Binding-site contacts:
Ligand atom O3' contacts residue PHE35 of chain 1.A at 3.1 Å.
Ligand atom N2 contacts residue LEU119 of chain 1.A at 3.4 Å.
Ligand atom PB contacts residue U5P1 of chain 1.S at 3.2 Å.
Ligand atom O1A contacts residue LYS73 of chain 1.A at 3.3 Å.
Ligand atom N1 contacts residue THR120 of chain 1.A at 3.0 Å (h-bond).
Ligand atom O2G contacts residue ASP218 of chain 1.A at 3.0 Å (salt-bridge).
Ligand atom C5 contacts residue ARG33 of chain 1.A at 3.5 Å.
Ligand atom O1B contacts residue U5P1 of chain 1.S at 2.9 Å (h-bond).
Ligand atom PG contacts residue U5P1 of chain 1.S at 2.6 Å.
Ligand atom O1G contacts residue U5P1 of chain 1.S at 2.4 Å (h-bond).
Ligand atom O2' contacts residue THR123 of chain 1.A at 3.3 Å (h-bond).
Ligand atom O3G contacts residue U5P1 of chain 1.S at 2.1 Å (h-bond).
Ligand atom N7 contacts residue ARG33 of chain 1.A at 3.0 Å (salt-bridge).
Ligand atom O1B contacts residue ASP218 of chain 1.A at 2.7 Å (salt-bridge).
Ligand atom C6 contacts residue LYS121 of chain 1.A at 3.3 Å.
Ligand atom O2B contacts residue U5P1 of chain 1.S at 3.1 Å (h-bond).
Ligand atom N3B contacts residue LYS73 of chain 1.A at 3.1 Å (salt-bridge).
Ligand atom O6 contacts residue LYS121 of chain 1.A at 3.2 Å (salt-bridge).
Ligand atom N2 contacts residue THR120 of chain 1.A at 3.5 Å (h-bond).
Ligand atom N1 contacts residue VAL71 of chain 1.A at 3.3 Å.
Ligand atom N3B contacts residue ASP218 of chain 1.A at 2.7 Å (salt-bridge).
Ligand atom C8 contacts residue ARG33 of chain 1.A at 3.3 Å.
Ligand atom N2 contacts residue VAL71 of chain 1.A at 3.5 Å.
Ligand atom C5' contacts residue ARG116 of chain 1.A at 3.3 Å.
Ligand atom O5' contacts residue TYR217 of chain 1.A at 3.1 Å.
Ligand atom PB contacts residue ASP218 of chain 1.A at 3.4 Å.
Ligand atom O5' contacts residue ARG116 of chain 1.A at 3.1 Å (salt-bridge).
Ligand atom O2B contacts residue LYS50 of chain 1.A at 3.3 Å (salt-bridge).
Ligand atom O6 contacts residue ARG55 of chain 1.A at 2.3 Å (salt-bridge).
Ligand atom PA contacts residue ARG116 of chain 1.A at 3.3 Å.
Ligand atom O2G contacts residue LYS73 of chain 1.A at 3.4 Å (salt-bridge).
Ligand atom O2A contacts residue ARG116 of chain 1.A at 2.4 Å (salt-bridge).
Ligand atom O1A contacts residue LYS50 of chain 1.A at 2.7 Å (salt-bridge).
Ligand atom C6 contacts residue ARG55 of chain 1.A at 3.4 Å.
Ligand atom O6 contacts residue ARG33 of chain 1.A at 3.4 Å (salt-bridge).
Ligand atom O1G contacts residue ASP218 of chain 1.A at 2.9 Å (salt-bridge).
Ligand atom O2A contacts residue LYS73 of chain 1.A at 3.2 Å (salt-bridge).
Ligand atom N3B contacts residue U5P1 of chain 1.S at 3.4 Å (h-bond).
Ligand atom PG contacts residue ASP218 of chain 1.A at 3.1 Å.
Ligand atom C2 contacts residue VAL71 of chain 1.A at 3.5 Å (hydrophobic).

The protein below binds the small molecule below.
Small molecule (SMILES): Nc1nc2c(ncn2[C@@H]2O[C@H](CO[P](=O)(O)O[P](=O)(O)NP(=O)(O)O)[C@@H](O)[C@H]2O)c(=O)[nH]1

Sequence of chain 1.I:
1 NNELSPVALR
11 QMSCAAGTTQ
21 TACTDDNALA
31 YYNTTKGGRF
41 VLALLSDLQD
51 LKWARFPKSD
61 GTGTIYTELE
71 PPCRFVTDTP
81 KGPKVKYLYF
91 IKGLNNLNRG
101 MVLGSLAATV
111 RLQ

Sequence of chain 1.A:
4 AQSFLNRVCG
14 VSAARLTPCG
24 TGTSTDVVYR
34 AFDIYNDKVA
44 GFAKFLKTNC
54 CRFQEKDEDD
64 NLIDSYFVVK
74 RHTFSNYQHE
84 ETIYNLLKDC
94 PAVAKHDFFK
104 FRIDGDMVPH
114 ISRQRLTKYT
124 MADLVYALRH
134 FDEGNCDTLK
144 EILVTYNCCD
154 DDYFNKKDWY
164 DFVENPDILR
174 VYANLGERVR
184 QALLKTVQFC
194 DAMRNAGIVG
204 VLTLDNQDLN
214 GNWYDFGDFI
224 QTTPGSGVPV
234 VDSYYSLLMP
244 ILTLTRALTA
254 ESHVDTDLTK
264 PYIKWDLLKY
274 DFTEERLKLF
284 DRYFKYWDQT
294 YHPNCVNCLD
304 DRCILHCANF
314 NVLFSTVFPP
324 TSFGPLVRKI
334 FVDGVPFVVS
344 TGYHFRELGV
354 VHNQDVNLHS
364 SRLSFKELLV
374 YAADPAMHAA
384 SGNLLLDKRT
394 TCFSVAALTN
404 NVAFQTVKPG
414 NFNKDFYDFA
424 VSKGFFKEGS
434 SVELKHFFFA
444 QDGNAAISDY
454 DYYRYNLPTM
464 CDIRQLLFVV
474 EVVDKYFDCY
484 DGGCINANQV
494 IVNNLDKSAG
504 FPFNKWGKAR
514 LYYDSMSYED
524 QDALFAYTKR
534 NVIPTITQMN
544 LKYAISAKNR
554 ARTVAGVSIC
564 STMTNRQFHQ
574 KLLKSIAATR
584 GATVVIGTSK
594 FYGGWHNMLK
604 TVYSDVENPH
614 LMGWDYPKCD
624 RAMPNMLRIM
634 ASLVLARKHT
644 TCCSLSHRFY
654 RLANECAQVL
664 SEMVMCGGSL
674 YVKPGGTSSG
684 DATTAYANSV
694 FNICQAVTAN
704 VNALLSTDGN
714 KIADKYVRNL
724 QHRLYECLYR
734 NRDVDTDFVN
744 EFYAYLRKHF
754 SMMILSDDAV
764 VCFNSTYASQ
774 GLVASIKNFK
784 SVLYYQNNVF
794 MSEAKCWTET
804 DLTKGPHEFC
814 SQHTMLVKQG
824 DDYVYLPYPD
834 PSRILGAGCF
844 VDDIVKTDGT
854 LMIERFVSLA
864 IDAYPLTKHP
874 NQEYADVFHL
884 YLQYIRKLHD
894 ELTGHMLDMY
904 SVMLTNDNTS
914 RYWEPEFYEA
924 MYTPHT